This small molecule binds to this protein.
Small molecule (SMILES): CC(=O)N[C@@H]1[C@@H](O)[C@H](O)[C@@H](CO)O[C@H]1O

Binding-site contacts:
Ligand atom O3 contacts residue ASN275 of chain 1.B at 3.6 Å (h-bond).
Ligand atom C3 contacts residue ASN275 of chain 1.B at 3.6 Å.
Ligand atom C2 contacts residue HIS253 of chain 1.B at 4.0 Å.
Ligand atom N2 contacts residue ASN275 of chain 1.B at 3.6 Å.
Ligand atom C7 contacts residue HIS253 of chain 1.B at 4.3 Å.
Ligand atom C8 contacts residue TYR251 of chain 1.B at 4.5 Å (hydrophobic).
Ligand atom O7 contacts residue TYR252 of chain 1.B at 4.2 Å.
Ligand atom C2 contacts residue ASN275 of chain 1.B at 2.6 Å.
Ligand atom C1 contacts residue HIS253 of chain 1.B at 4.5 Å.
Ligand atom C8 contacts residue HIS225 of chain 1.B at 3.6 Å.
Ligand atom C5 contacts residue ASN275 of chain 1.B at 3.6 Å.
Ligand atom O6 contacts residue GLU415 of chain 1.B at 3.9 Å.
Ligand atom O5 contacts residue ASN275 of chain 1.B at 2.3 Å (h-bond).
Ligand atom C4 contacts residue ASN275 of chain 1.B at 4.2 Å.
Ligand atom C1 contacts residue ASN275 of chain 1.B at 1.5 Å.
Ligand atom C7 contacts residue TYR251 of chain 1.B at 4.4 Å (hydrophobic).
Ligand atom N2 contacts residue GLU250 of chain 1.B at 4.4 Å.
Ligand atom O7 contacts residue TYR251 of chain 1.B at 3.6 Å.
Ligand atom O7 contacts residue GLU250 of chain 1.B at 2.9 Å (salt-bridge).
Ligand atom C8 contacts residue HIS253 of chain 1.B at 3.6 Å.
Ligand atom C7 contacts residue GLU250 of chain 1.B at 4.0 Å.

Sequence of chain 1.B:
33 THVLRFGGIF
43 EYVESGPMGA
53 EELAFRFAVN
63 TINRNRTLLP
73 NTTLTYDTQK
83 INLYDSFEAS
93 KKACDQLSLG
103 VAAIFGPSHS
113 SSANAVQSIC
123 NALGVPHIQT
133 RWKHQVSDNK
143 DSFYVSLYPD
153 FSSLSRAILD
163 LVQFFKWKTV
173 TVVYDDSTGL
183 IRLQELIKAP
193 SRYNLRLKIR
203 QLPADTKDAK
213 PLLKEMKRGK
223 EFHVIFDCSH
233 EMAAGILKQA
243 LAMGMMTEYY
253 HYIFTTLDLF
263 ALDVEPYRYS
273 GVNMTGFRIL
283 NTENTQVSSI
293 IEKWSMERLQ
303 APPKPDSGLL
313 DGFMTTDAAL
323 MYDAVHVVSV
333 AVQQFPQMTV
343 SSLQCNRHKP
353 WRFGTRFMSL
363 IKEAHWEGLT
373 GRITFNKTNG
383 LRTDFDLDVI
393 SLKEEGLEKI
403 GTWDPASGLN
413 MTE